The small molecule below binds the protein below.
Small molecule (SMILES): O=S(=O)(c1ccccc1)N(CC(F)(F)F)c1ccc(C(O)(C(F)(F)F)C(F)(F)F)cc1

Binding-site contacts:
Ligand atom F36 contacts residue GLN230 of chain 1.A at 3.9 Å.
Ligand atom C24 contacts residue MET104 of chain 1.A at 3.6 Å (hydrophobic).
Ligand atom F37 contacts residue PHE141 of chain 1.A at 3.2 Å.
Ligand atom C24 contacts residue ILE101 of chain 1.A at 3.8 Å (hydrophobic).
Ligand atom F20 contacts residue PHE141 of chain 1.A at 3.3 Å.
Ligand atom C04 contacts residue PHE63 of chain 1.A at 3.7 Å (hydrophobic).
Ligand atom F41 contacts residue THR64 of chain 1.A at 3.7 Å.
Ligand atom F40 contacts residue THR64 of chain 1.A at 3.9 Å.
Ligand atom F37 contacts residue HIS227 of chain 1.A at 3.2 Å.
Ligand atom C02 contacts residue PHE121 of chain 1.A at 3.4 Å (hydrophobic).
Ligand atom F21 contacts residue MET104 of chain 1.A at 3.5 Å.
Ligand atom O13 contacts residue ALA67 of chain 1.A at 3.3 Å.
Ligand atom C03 contacts residue PHE121 of chain 1.A at 3.4 Å (hydrophobic).
Ligand atom F40 contacts residue LEU245 of chain 1.A at 3.5 Å.
Ligand atom F36 contacts residue LEU234 of chain 1.A at 2.9 Å.
Ligand atom O42 contacts residue HIS227 of chain 1.A at 2.6 Å (h-bond).
Ligand atom C19 contacts residue THR108 of chain 1.A at 3.7 Å.
Ligand atom F21 contacts residue LEU105 of chain 1.A at 3.8 Å.
Ligand atom O42 contacts residue TRP249 of chain 1.A at 3.6 Å.
Ligand atom C16 contacts residue THR108 of chain 1.A at 3.6 Å.
Ligand atom F22 contacts residue ILE145 of chain 1.A at 3.4 Å.
Ligand atom O42 contacts residue VAL231 of chain 1.A at 3.9 Å.
Ligand atom F22 contacts residue LEU105 of chain 1.A at 3.8 Å.
Ligand atom F21 contacts residue THR108 of chain 1.A at 3.6 Å.
Ligand atom C25 contacts residue HIS227 of chain 1.A at 3.4 Å.
Ligand atom O14 contacts residue PHE121 of chain 1.A at 3.8 Å.
Ligand atom C01 contacts residue PHE121 of chain 1.A at 3.8 Å (hydrophobic).
Ligand atom C05 contacts residue PHE63 of chain 1.A at 3.4 Å (hydrophobic).
Ligand atom C26 contacts residue HIS227 of chain 1.A at 3.8 Å.
Ligand atom S12 contacts residue MET104 of chain 1.A at 3.8 Å.
Ligand atom F22 contacts residue THR108 of chain 1.A at 3.5 Å.
Ligand atom O13 contacts residue MET104 of chain 1.A at 3.0 Å.
Ligand atom F41 contacts residue LEU241 of chain 1.A at 3.2 Å.
Ligand atom F35 contacts residue LEU137 of chain 1.A at 3.0 Å.
Ligand atom C33 contacts residue HIS227 of chain 1.A at 3.5 Å.
Ligand atom F41 contacts residue PHE60 of chain 1.A at 3.7 Å.
Ligand atom C06 contacts residue PHE63 of chain 1.A at 3.8 Å (hydrophobic).
Ligand atom O14 contacts residue THR108 of chain 1.A at 3.4 Å (h-bond).
Ligand atom F40 contacts residue ALA67 of chain 1.A at 3.5 Å.
Ligand atom F37 contacts residue GLN230 of chain 1.A at 3.3 Å.

Sequence of chain 1.A:
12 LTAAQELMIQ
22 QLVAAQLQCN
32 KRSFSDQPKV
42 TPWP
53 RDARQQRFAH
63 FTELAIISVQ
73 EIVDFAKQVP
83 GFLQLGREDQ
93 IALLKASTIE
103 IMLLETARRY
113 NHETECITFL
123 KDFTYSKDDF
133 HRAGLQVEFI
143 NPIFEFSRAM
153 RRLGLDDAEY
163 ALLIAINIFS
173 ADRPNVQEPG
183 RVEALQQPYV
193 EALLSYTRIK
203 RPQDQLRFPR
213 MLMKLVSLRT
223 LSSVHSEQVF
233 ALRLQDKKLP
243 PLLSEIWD